Sequence of chain 1.A:
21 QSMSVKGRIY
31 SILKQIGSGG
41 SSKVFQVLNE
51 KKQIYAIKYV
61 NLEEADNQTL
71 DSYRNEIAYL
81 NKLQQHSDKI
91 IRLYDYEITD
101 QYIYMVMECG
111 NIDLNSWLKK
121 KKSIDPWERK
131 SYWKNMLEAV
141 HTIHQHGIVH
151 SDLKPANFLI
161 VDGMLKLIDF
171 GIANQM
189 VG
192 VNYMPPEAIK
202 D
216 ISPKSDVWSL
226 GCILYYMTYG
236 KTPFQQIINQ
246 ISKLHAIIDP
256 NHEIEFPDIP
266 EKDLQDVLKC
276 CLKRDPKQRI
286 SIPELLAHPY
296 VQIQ

This small molecule binds to this protein.
Small molecule (SMILES): CCc1nn(CCOCCOCCOC)c(CC)c1NC(=O)c1ccn2c1CCc1cnc(Nc3ccc(N4CCN(C(=O)COC)CC4)cc3OC)nc1-2

Binding-site contacts:
Ligand atom C43 contacts residue SER116 of chain 1.A at 3.2 Å.
Ligand atom O26 contacts residue LYS58 of chain 1.A at 3.3 Å (salt-bridge).
Ligand atom C27 contacts residue LYS58 of chain 1.A at 3.4 Å.
Ligand atom C54 contacts residue ASN111 of chain 1.A at 3.2 Å.
Ligand atom C31 contacts residue SER42 of chain 1.A at 3.2 Å.
Ligand atom O20 contacts residue LYS58 of chain 1.A at 2.6 Å (salt-bridge).
Ligand atom C56 contacts residue GLN46 of chain 1.A at 3.6 Å.
Ligand atom O46 contacts residue LYS120 of chain 1.A at 3.0 Å (salt-bridge).
Ligand atom O55 contacts residue GLY110 of chain 1.A at 2.7 Å (h-bond).
Ligand atom N1 contacts residue GLY110 of chain 1.A at 3.0 Å (h-bond).
Ligand atom C30 contacts residue SER42 of chain 1.A at 3.3 Å.
Ligand atom C22 contacts residue TYR73 of chain 1.A at 3.2 Å (hydrophobic).
Ligand atom C31 contacts residue VAL44 of chain 1.A at 3.5 Å (hydrophobic).
Ligand atom C30 contacts residue GLY39 of chain 1.A at 3.6 Å.
Ligand atom C39 contacts residue ILE36 of chain 1.A at 3.4 Å (hydrophobic).
Ligand atom C14 contacts residue LYS58 of chain 1.A at 3.4 Å.
Ligand atom N36 contacts residue LEU159 of chain 1.A at 3.4 Å.
Ligand atom C56 contacts residue GLY110 of chain 1.A at 3.6 Å.
Ligand atom C53 contacts residue ASN111 of chain 1.A at 3.4 Å.
Ligand atom C45 contacts residue LYS120 of chain 1.A at 3.5 Å.
Ligand atom C54 contacts residue GLY110 of chain 1.A at 3.6 Å.
Ligand atom C51 contacts residue LYS120 of chain 1.A at 3.4 Å.
Ligand atom C8 contacts residue ILE91 of chain 1.A at 3.5 Å (hydrophobic).
Ligand atom C2 contacts residue ALA56 of chain 1.A at 3.3 Å (hydrophobic).
Ligand atom N28 contacts residue LYS58 of chain 1.A at 3.5 Å (salt-bridge).
Ligand atom C35 contacts residue ILE36 of chain 1.A at 3.6 Å (hydrophobic).
Ligand atom C19 contacts residue LYS58 of chain 1.A at 3.5 Å.
Ligand atom N17 contacts residue LYS58 of chain 1.A at 3.3 Å (salt-bridge).
Ligand atom N34 contacts residue LEU159 of chain 1.A at 3.4 Å.
Ligand atom C25 contacts residue MET105 of chain 1.A at 3.2 Å (hydrophobic).
Ligand atom O55 contacts residue ASN111 of chain 1.A at 3.2 Å (h-bond).
Ligand atom C35 contacts residue LEU159 of chain 1.A at 3.1 Å (hydrophobic).
Ligand atom N1 contacts residue LEU159 of chain 1.A at 3.4 Å.
Ligand atom O11 contacts residue LYS58 of chain 1.A at 2.6 Å (salt-bridge).
Ligand atom C56 contacts residue CYS109 of chain 1.A at 3.6 Å (hydrophobic).
Ligand atom C2 contacts residue GLU108 of chain 1.A at 3.4 Å.
Ligand atom N44 contacts residue LYS120 of chain 1.A at 3.4 Å (salt-bridge).
Ligand atom C56 contacts residue ILE36 of chain 1.A at 3.6 Å (hydrophobic).
Ligand atom N36 contacts residue GLY110 of chain 1.A at 3.2 Å (h-bond).
Ligand atom N36 contacts residue ILE36 of chain 1.A at 3.5 Å.